Binding-site contacts:
Ligand atom O5 contacts residue MG1 of chain 1.O at 2.1 Å.
Ligand atom O3 contacts residue GLY87 of chain 1.C at 3.7 Å.
Ligand atom C4 contacts residue LEU56 of chain 1.C at 3.7 Å (hydrophobic).
Ligand atom O2 contacts residue ATP1 of chain 1.M at 2.8 Å (h-bond).
Ligand atom O1 contacts residue PHE36 of chain 1.C at 3.5 Å.
Ligand atom O5 contacts residue GLN39 of chain 1.C at 2.7 Å (h-bond).
Ligand atom O2 contacts residue GLY37 of chain 1.C at 2.9 Å (h-bond).
Ligand atom O2 contacts residue MG1 of chain 1.O at 2.0 Å.
Ligand atom O1 contacts residue GLY37 of chain 1.C at 2.9 Å (h-bond).
Ligand atom O3 contacts residue ILE86 of chain 1.C at 3.6 Å.
Ligand atom O4 contacts residue LEU56 of chain 1.C at 3.1 Å.
Ligand atom C4 contacts residue ILE86 of chain 1.C at 3.8 Å (hydrophobic).
Ligand atom C5 contacts residue GLY87 of chain 1.C at 3.4 Å.
Ligand atom C1 contacts residue GLY41 of chain 1.C at 3.9 Å.
Ligand atom O2 contacts residue ARG38 of chain 1.C at 3.1 Å (salt-bridge).
Ligand atom C1 contacts residue ATP1 of chain 1.M at 3.4 Å.
Ligand atom C1 contacts residue MG1 of chain 1.O at 2.8 Å.
Ligand atom C5 contacts residue LEU56 of chain 1.C at 3.3 Å (hydrophobic).
Ligand atom C4 contacts residue THR43 of chain 1.C at 3.8 Å.
Ligand atom O3 contacts residue LEU56 of chain 1.C at 3.8 Å.
Ligand atom C2 contacts residue GLN39 of chain 1.C at 3.2 Å.
Ligand atom O1 contacts residue GLY41 of chain 1.C at 2.8 Å (h-bond).
Ligand atom C1 contacts residue LYS40 of chain 1.C at 3.9 Å.
Ligand atom O3 contacts residue ARG9 of chain 1.C at 2.9 Å (salt-bridge).
Ligand atom O4 contacts residue GLY87 of chain 1.C at 3.4 Å.
Ligand atom C1 contacts residue GLN39 of chain 1.C at 3.2 Å.
Ligand atom C2 contacts residue ATP1 of chain 1.M at 3.5 Å.
Ligand atom O3 contacts residue LYS58 of chain 1.C at 3.1 Å (salt-bridge).
Ligand atom C3 contacts residue LEU56 of chain 1.C at 3.8 Å (hydrophobic).
Ligand atom O5 contacts residue ATP1 of chain 1.M at 3.0 Å (h-bond).
Ligand atom O5 contacts residue ILE86 of chain 1.C at 3.5 Å.
Ligand atom C5 contacts residue ILE86 of chain 1.C at 3.8 Å (hydrophobic).
Ligand atom O2 contacts residue GLN39 of chain 1.C at 2.6 Å (h-bond).
Ligand atom O1 contacts residue GLN39 of chain 1.C at 3.8 Å.
Ligand atom C1 contacts residue GLY37 of chain 1.C at 3.2 Å.
Ligand atom O1 contacts residue LYS40 of chain 1.C at 3.3 Å (salt-bridge).
Ligand atom O5 contacts residue GLY87 of chain 1.C at 3.1 Å (h-bond).
Ligand atom C2 contacts residue MG1 of chain 1.O at 2.8 Å.
Ligand atom O4 contacts residue LYS58 of chain 1.C at 2.7 Å (salt-bridge).
Ligand atom C5 contacts residue LYS58 of chain 1.C at 3.3 Å.

Sequence of chain 1.C:
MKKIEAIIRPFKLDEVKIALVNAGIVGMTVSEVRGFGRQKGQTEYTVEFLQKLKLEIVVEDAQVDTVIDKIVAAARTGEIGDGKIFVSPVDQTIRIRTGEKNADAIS

A small-molecule ligand and the protein it binds are described below.
Small molecule (SMILES): O=C(O)CCC(=O)C(=O)O